Binding-site contacts:
Ligand atom CAD contacts residue GLU173 of chain 1.A at 3.3 Å.
Ligand atom CAA contacts residue ASN253 of chain 1.A at 3.8 Å.
Ligand atom CAD contacts residue GLY245 of chain 1.A at 3.9 Å.
Ligand atom NAC contacts residue ASP175 of chain 1.A at 4.2 Å.
Ligand atom CAD contacts residue ASN253 of chain 1.A at 3.6 Å.
Ligand atom CAD contacts residue ILE172 of chain 1.A at 3.9 Å (hydrophobic).
Ligand atom OAE contacts residue GLY245 of chain 1.A at 4.0 Å.
Ligand atom OAE contacts residue ASP175 of chain 1.A at 3.5 Å (salt-bridge).
Ligand atom NAC contacts residue GLU173 of chain 1.A at 3.7 Å.
Ligand atom CAB contacts residue ASP175 of chain 1.A at 3.7 Å.
Ligand atom OAE contacts residue GLU173 of chain 1.A at 3.5 Å (salt-bridge).
Ligand atom CAB contacts residue ARG204 of chain 1.A at 3.8 Å.
Ligand atom CAD contacts residue HIS246 of chain 1.A at 3.7 Å.
Ligand atom OAE contacts residue THR244 of chain 1.A at 3.4 Å (h-bond).
Ligand atom CAB contacts residue GLU173 of chain 1.A at 3.6 Å.
Ligand atom NAC contacts residue ASN253 of chain 1.A at 4.3 Å.

This protein binds this small molecule.
Small molecule (SMILES): C[N+](C)(C)[O-]

Sequence of chain 1.A:
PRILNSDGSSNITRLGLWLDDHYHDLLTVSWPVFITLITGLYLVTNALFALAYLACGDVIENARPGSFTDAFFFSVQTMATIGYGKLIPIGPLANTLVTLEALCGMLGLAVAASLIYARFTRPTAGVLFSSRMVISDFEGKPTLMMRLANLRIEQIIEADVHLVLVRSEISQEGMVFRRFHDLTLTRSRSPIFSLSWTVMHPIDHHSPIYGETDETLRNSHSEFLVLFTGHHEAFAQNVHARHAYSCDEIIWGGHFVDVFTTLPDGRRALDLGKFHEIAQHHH